Sequence of chain 46.B:
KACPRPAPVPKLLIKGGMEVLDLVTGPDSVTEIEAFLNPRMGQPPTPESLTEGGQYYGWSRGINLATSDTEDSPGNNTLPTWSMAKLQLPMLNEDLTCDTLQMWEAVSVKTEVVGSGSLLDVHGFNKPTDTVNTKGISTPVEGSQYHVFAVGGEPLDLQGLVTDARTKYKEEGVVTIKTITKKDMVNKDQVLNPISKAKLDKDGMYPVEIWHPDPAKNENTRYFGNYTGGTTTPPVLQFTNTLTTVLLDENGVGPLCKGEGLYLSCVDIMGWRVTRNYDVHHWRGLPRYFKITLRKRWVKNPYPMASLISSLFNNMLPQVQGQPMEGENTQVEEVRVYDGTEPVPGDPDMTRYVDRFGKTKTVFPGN

Binding-site contacts:
Ligand atom O4 contacts residue HIS298 of chain 46.A at 2.7 Å (h-bond).
Ligand atom C1 contacts residue SER89 of chain 46.A at 3.5 Å.
Ligand atom O4 contacts residue THR291 of chain 46.A at 3.5 Å.
Ligand atom C5 contacts residue TYR72 of chain 46.A at 3.9 Å (hydrophobic).
Ligand atom C3 contacts residue HIS298 of chain 46.A at 3.6 Å.
Ligand atom O4 contacts residue VAL296 of chain 46.A at 3.9 Å.
Ligand atom C6 contacts residue ASN93 of chain 46.A at 3.0 Å.
Ligand atom C1 contacts residue GLY78 of chain 46.A at 3.7 Å.
Ligand atom O1A contacts residue GLY78 of chain 46.A at 3.2 Å (h-bond).
Ligand atom C4 contacts residue TYR72 of chain 46.A at 3.8 Å (hydrophobic).
Ligand atom C4 contacts residue GLY78 of chain 46.A at 3.4 Å.
Ligand atom O8 contacts residue TYR72 of chain 46.A at 4.3 Å.
Ligand atom C4 contacts residue ASN93 of chain 46.A at 4.2 Å.
Ligand atom O8 contacts residue ARG77 of chain 46.A at 3.2 Å (salt-bridge).
Ligand atom C1 contacts residue LYS186 of chain 46.A at 3.9 Å.
Ligand atom C3 contacts residue VAL296 of chain 46.A at 3.7 Å (hydrophobic).
Ligand atom C1 contacts residue TYR72 of chain 46.A at 4.1 Å (hydrophobic).
Ligand atom O4 contacts residue GLY78 of chain 46.A at 3.1 Å.
Ligand atom C1 contacts residue ARG77 of chain 46.A at 3.6 Å.
Ligand atom O1B contacts residue ARG77 of chain 46.A at 2.9 Å (salt-bridge).
Ligand atom N5 contacts residue TYR72 of chain 46.A at 3.4 Å (h-bond).
Ligand atom O10 contacts residue THR291 of chain 46.A at 4.3 Å.
Ligand atom O6 contacts residue ASN93 of chain 46.A at 3.0 Å (h-bond).
Ligand atom O1B contacts residue SER89 of chain 46.A at 3.1 Å (h-bond).
Ligand atom C11 contacts residue ASP85 of chain 46.B at 4.0 Å.
Ligand atom O4 contacts residue ILE79 of chain 46.A at 4.0 Å.
Ligand atom C6 contacts residue TYR72 of chain 46.A at 4.0 Å (hydrophobic).
Ligand atom O1A contacts residue TYR72 of chain 46.A at 3.5 Å.
Ligand atom O3 contacts residue GLY78 of chain 46.A at 3.3 Å.
Ligand atom C2 contacts residue GLY78 of chain 46.A at 3.9 Å.
Ligand atom C5 contacts residue ASN93 of chain 46.A at 3.6 Å.
Ligand atom O1A contacts residue LYS186 of chain 46.A at 2.8 Å (salt-bridge).
Ligand atom C4 contacts residue HIS298 of chain 46.A at 3.2 Å.
Ligand atom O1B contacts residue TYR72 of chain 46.A at 4.1 Å.
Ligand atom O4 contacts residue ASN80 of chain 46.A at 4.3 Å.
Ligand atom C3 contacts residue GLY78 of chain 46.A at 4.0 Å.
Ligand atom O1A contacts residue HIS298 of chain 46.A at 3.9 Å.
Ligand atom C3 contacts residue GLY78 of chain 46.A at 3.6 Å.
Ligand atom O1A contacts residue SER89 of chain 46.A at 3.1 Å (h-bond).
Ligand atom O1A contacts residue ARG77 of chain 46.A at 3.2 Å (salt-bridge).

Sequence of chain 46.A:
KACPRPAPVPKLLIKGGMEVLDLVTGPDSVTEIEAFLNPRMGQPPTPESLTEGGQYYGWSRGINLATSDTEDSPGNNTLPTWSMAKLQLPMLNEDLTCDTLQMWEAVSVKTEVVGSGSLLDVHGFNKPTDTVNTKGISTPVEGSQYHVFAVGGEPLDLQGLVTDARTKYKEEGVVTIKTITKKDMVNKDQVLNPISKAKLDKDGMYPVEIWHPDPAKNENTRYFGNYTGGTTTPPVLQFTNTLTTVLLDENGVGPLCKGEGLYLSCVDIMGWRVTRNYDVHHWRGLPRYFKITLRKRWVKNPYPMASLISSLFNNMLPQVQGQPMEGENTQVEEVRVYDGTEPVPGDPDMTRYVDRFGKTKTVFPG

The protein below binds the small molecule below.
Small molecule (SMILES): CC(=O)N[C@@H]1[C@@H](O[C@@H]2O[C@H](CO)[C@H](O)[C@H](O[C@]3(C(=O)O)C[C@H](O)[C@@H](NC(C)=O)[C@H]([C@H](O)[C@H](O)CO)O3)[C@H]2O)[C@H](O)[C@@H](CO[C@]2(C(=O)O)C[C@H](O)[C@@H](NC(C)=O)[C@H]([C@H](O)[C@H](O)CO)O2)O[C@H]1O